Sequence of chain 1.A:
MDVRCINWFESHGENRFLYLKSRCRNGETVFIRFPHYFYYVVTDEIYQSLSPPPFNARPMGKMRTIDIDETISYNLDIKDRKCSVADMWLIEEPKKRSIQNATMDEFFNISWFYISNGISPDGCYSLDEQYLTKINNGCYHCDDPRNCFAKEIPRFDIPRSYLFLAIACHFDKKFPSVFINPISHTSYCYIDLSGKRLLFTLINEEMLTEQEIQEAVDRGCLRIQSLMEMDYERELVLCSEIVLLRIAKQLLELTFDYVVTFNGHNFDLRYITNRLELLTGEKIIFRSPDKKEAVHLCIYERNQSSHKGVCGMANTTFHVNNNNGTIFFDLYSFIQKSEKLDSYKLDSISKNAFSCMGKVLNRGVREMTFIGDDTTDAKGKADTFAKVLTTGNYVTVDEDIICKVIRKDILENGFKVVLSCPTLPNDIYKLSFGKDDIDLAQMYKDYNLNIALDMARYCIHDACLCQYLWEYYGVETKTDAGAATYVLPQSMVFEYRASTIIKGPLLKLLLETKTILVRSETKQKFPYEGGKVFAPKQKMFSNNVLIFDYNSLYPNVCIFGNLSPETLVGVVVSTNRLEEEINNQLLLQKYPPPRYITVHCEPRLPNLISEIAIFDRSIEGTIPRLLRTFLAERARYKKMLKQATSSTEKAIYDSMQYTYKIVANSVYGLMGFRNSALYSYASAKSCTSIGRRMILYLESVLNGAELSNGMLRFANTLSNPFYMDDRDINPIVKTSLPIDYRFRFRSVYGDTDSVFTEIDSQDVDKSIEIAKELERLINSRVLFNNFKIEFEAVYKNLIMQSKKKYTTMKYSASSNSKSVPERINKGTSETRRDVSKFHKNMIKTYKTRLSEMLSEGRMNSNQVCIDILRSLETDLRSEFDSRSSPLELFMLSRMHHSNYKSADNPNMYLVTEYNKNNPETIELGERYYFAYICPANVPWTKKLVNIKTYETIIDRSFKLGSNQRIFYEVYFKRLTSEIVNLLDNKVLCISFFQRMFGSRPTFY

A protein and the small-molecule ligand that binds it are described below.
Small molecule (SMILES): Nc1ccn([C@@H]2O[C@H](COP(=O)(O)OP(=O)(O)OP(=O)(O)O)[C@@H](O)[C@@H]2O)c(=O)n1

Binding-site contacts:
Ligand atom O3B contacts residue LYS661 of chain 1.A at 3.3 Å.
Ligand atom O3' contacts residue TYR554 of chain 1.A at 3.0 Å.
Ligand atom O3G contacts residue ARG634 of chain 1.A at 3.7 Å.
Ligand atom N4 contacts residue ILE662 of chain 1.A at 3.8 Å.
Ligand atom O2' contacts residue ASN665 of chain 1.A at 2.6 Å (h-bond).
Ligand atom O1G contacts residue ASN551 of chain 1.A at 2.4 Å (h-bond).
Ligand atom O1A contacts residue ASP753 of chain 1.A at 2.5 Å (salt-bridge).
Ligand atom O1B contacts residue ASN551 of chain 1.A at 3.4 Å (h-bond).
Ligand atom O1B contacts residue LEU553 of chain 1.A at 3.8 Å.
Ligand atom PA contacts residue ASP753 of chain 1.A at 3.8 Å.
Ligand atom O2G contacts residue ASN551 of chain 1.A at 2.6 Å (h-bond).
Ligand atom O2B contacts residue ASN665 of chain 1.A at 3.8 Å.
Ligand atom PG contacts residue ARG634 of chain 1.A at 3.8 Å.
Ligand atom PB contacts residue MG1 of chain 1.F at 3.2 Å.
Ligand atom C3' contacts residue TYR554 of chain 1.A at 3.4 Å (hydrophobic).
Ligand atom C5 contacts residue ASN665 of chain 1.A at 3.7 Å.
Ligand atom N3 contacts residue ASN665 of chain 1.A at 3.9 Å.
Ligand atom C4' contacts residue TYR554 of chain 1.A at 3.6 Å (hydrophobic).
Ligand atom O1G contacts residue TYR550 of chain 1.A at 3.2 Å (h-bond).
Ligand atom PG contacts residue MG1 of chain 1.F at 3.5 Å.
Ligand atom O1B contacts residue SER552 of chain 1.A at 3.7 Å.
Ligand atom O2B contacts residue SER552 of chain 1.A at 3.7 Å.
Ligand atom O1A contacts residue MG1 of chain 1.F at 2.9 Å.
Ligand atom PB contacts residue ASN551 of chain 1.A at 3.9 Å.
Ligand atom O2G contacts residue ARG634 of chain 1.A at 2.9 Å (salt-bridge).
Ligand atom O1B contacts residue TYR550 of chain 1.A at 3.4 Å (h-bond).
Ligand atom PG contacts residue ASN551 of chain 1.A at 2.9 Å.
Ligand atom O1B contacts residue ASP753 of chain 1.A at 2.8 Å (salt-bridge).
Ligand atom O3G contacts residue LYS661 of chain 1.A at 3.6 Å.
Ligand atom O3B contacts residue MG1 of chain 1.F at 3.8 Å.
Ligand atom C6 contacts residue ASN665 of chain 1.A at 3.8 Å.
Ligand atom C2' contacts residue TYR554 of chain 1.A at 3.1 Å (hydrophobic).
Ligand atom C4' contacts residue THR752 of chain 1.A at 4.0 Å.
Ligand atom O1B contacts residue MG1 of chain 1.F at 1.8 Å.
Ligand atom O1G contacts residue MG1 of chain 1.F at 2.3 Å.
Ligand atom O3B contacts residue ASN551 of chain 1.A at 3.4 Å (h-bond).
Ligand atom C5' contacts residue ASP753 of chain 1.A at 3.6 Å.
Ligand atom O3' contacts residue LEU553 of chain 1.A at 3.7 Å.
Ligand atom O1G contacts residue ASP549 of chain 1.A at 3.6 Å (salt-bridge).
Ligand atom C2' contacts residue ASN665 of chain 1.A at 3.8 Å.